Binding-site contacts:
Ligand atom O1A contacts residue SER398 of chain 1.D at 3.3 Å (h-bond).
Ligand atom O1B contacts residue SER399 of chain 1.D at 4.0 Å.
Ligand atom O8 contacts residue SER398 of chain 1.D at 3.8 Å.
Ligand atom C2 contacts residue SER398 of chain 1.D at 1.5 Å.
Ligand atom C2 contacts residue SER399 of chain 1.D at 4.3 Å.
Ligand atom O6 contacts residue SER398 of chain 1.D at 2.4 Å (h-bond).
Ligand atom C1 contacts residue SER398 of chain 1.D at 2.5 Å.
Ligand atom C5 contacts residue SER398 of chain 1.D at 4.2 Å.
Ligand atom C4 contacts residue SER398 of chain 1.D at 3.8 Å.
Ligand atom C1 contacts residue SER399 of chain 1.D at 3.7 Å.
Ligand atom O1A contacts residue SER399 of chain 1.D at 3.7 Å.
Ligand atom C3 contacts residue SER398 of chain 1.D at 2.4 Å.
Ligand atom O4 contacts residue SER398 of chain 1.D at 4.5 Å.
Ligand atom O1B contacts residue SER398 of chain 1.D at 3.1 Å (h-bond).
Ligand atom C6 contacts residue SER398 of chain 1.D at 3.5 Å.

Sequence of chain 1.D:
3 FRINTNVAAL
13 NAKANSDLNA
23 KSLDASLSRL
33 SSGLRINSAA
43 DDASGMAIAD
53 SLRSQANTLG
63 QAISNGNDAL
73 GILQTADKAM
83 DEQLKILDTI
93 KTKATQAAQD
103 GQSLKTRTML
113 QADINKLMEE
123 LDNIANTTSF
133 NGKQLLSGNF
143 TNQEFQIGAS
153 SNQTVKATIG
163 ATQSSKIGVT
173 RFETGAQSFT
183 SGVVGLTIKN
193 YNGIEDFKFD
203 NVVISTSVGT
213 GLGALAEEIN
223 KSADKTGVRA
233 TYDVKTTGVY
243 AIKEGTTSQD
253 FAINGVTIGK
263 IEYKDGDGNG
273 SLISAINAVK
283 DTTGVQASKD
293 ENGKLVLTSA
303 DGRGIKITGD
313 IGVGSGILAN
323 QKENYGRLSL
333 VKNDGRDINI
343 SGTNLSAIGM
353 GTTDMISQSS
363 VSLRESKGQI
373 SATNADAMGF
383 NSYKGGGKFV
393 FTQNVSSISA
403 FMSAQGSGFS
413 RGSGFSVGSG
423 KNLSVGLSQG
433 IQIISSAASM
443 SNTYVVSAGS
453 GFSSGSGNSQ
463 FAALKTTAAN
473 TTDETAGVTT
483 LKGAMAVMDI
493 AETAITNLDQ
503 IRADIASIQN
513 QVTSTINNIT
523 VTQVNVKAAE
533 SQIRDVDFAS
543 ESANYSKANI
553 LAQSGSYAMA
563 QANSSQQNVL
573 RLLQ

The protein below binds the small molecule below.
Small molecule (SMILES): C[C@H](O)[C@H](N)[C@@H]1O[C@](O)(C(=O)O)C[C@H](O)[C@@H]1N